A protein and the small-molecule ligand that binds it are described below.
Small molecule (SMILES): CC(=O)N[C@H]1[C@H](O[C@H]2[C@H](O)[C@@H](NC(C)=O)CO[C@@H]2CO)O[C@H](CO)[C@@H](O[C@@H]2O[C@H](CO)[C@@H](O)[C@H](O)[C@@H]2O)[C@@H]1O

Binding-site contacts:
Ligand atom C4 contacts residue ASN38 of chain 1.A at 4.3 Å.
Ligand atom O6 contacts residue THR40 of chain 1.A at 3.9 Å.
Ligand atom C6 contacts residue THR40 of chain 1.A at 4.2 Å.
Ligand atom C5 contacts residue ASN38 of chain 1.A at 3.6 Å.
Ligand atom O5 contacts residue THR318 of chain 1.A at 4.4 Å.
Ligand atom N2 contacts residue ASN38 of chain 1.A at 3.1 Å (h-bond).
Ligand atom C5 contacts residue ALA39 of chain 1.A at 4.4 Å (hydrophobic).
Ligand atom C7 contacts residue ASN38 of chain 1.A at 3.4 Å.
Ligand atom O5 contacts residue ALA39 of chain 1.A at 4.2 Å.
Ligand atom C1 contacts residue ASN38 of chain 1.A at 1.4 Å.
Ligand atom C6 contacts residue ALA39 of chain 1.A at 4.0 Å (hydrophobic).
Ligand atom O7 contacts residue ASN38 of chain 1.A at 3.3 Å (h-bond).
Ligand atom C2 contacts residue ASN38 of chain 1.A at 2.6 Å.
Ligand atom O6 contacts residue ALA39 of chain 1.A at 3.3 Å (h-bond).
Ligand atom O5 contacts residue ASN38 of chain 1.A at 2.4 Å (h-bond).
Ligand atom C3 contacts residue ASN38 of chain 1.A at 3.9 Å.

Sequence of chain 1.A:
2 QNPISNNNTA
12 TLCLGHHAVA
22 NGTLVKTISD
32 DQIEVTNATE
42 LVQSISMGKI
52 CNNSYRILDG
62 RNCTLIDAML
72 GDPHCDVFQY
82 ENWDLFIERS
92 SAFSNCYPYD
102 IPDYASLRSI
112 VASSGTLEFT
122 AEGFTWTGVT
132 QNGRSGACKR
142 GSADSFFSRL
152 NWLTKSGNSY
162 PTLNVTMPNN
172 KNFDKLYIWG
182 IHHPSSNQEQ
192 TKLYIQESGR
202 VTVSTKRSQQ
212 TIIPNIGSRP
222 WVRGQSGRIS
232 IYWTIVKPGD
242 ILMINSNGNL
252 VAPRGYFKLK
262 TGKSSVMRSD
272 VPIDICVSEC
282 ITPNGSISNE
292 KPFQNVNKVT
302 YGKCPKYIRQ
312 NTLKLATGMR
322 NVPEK